Binding-site contacts:
Ligand atom C15 contacts residue LEU49 of chain 1.A at 3.6 Å (hydrophobic).
Ligand atom C25 contacts residue SER223 of chain 1.A at 3.6 Å.
Ligand atom C13 contacts residue GLU68 of chain 1.A at 3.6 Å.
Ligand atom C26 contacts residue VAL227 of chain 1.A at 3.4 Å (hydrophobic).
Ligand atom O20 contacts residue ARG226 of chain 1.A at 3.5 Å (salt-bridge).
Ligand atom C19 contacts residue SER223 of chain 1.A at 3.6 Å.
Ligand atom C25 contacts residue SER207 of chain 1.A at 3.6 Å.
Ligand atom C23 contacts residue THR222 of chain 1.A at 3.5 Å.
Ligand atom C3 contacts residue LYS204 of chain 1.A at 3.6 Å.
Ligand atom O18 contacts residue SER207 of chain 1.A at 3.0 Å (h-bond).
Ligand atom C21 contacts residue CYS228 of chain 1.A at 3.6 Å (hydrophobic).
Ligand atom O18 contacts residue GLY205 of chain 1.A at 2.7 Å (h-bond).
Ligand atom C23 contacts residue CYS203 of chain 1.A at 3.7 Å (hydrophobic).
Ligand atom C21 contacts residue SER223 of chain 1.A at 3.5 Å.
Ligand atom N27 contacts residue SER202 of chain 1.A at 3.0 Å (h-bond).
Ligand atom C25 contacts residue LYS204 of chain 1.A at 3.5 Å.
Ligand atom C24 contacts residue SER207 of chain 1.A at 3.6 Å.
Ligand atom O17 contacts residue SER207 of chain 1.A at 2.7 Å (h-bond).
Ligand atom C16 contacts residue SER207 of chain 1.A at 3.3 Å.
Ligand atom C25 contacts residue CYS203 of chain 1.A at 3.3 Å (hydrophobic).
Ligand atom C5 contacts residue ARG226 of chain 1.A at 3.5 Å.
Ligand atom C24 contacts residue CYS203 of chain 1.A at 3.3 Å (hydrophobic).
Ligand atom C12 contacts residue ASP69 of chain 1.A at 3.6 Å.
Ligand atom O18 contacts residue ASP206 of chain 1.A at 3.4 Å (salt-bridge).
Ligand atom N27 contacts residue ASP201 of chain 1.A at 3.1 Å (salt-bridge).
Ligand atom C4 contacts residue ARG226 of chain 1.A at 3.2 Å.
Ligand atom O17 contacts residue HIS65 of chain 1.A at 2.7 Å (h-bond).
Ligand atom C14 contacts residue HIS65 of chain 1.A at 3.7 Å.
Ligand atom C16 contacts residue GLY205 of chain 1.A at 3.6 Å.
Ligand atom C19 contacts residue CYS203 of chain 1.A at 3.7 Å (hydrophobic).
Ligand atom C19 contacts residue LYS204 of chain 1.A at 3.5 Å.
Ligand atom C22 contacts residue SER223 of chain 1.A at 3.7 Å.
Ligand atom C16 contacts residue HIS65 of chain 1.A at 3.6 Å.
Ligand atom C13 contacts residue ASP69 of chain 1.A at 3.5 Å.
Ligand atom O18 contacts residue LYS204 of chain 1.A at 3.7 Å.
Ligand atom C22 contacts residue SER202 of chain 1.A at 3.4 Å.
Ligand atom C12 contacts residue HIS65 of chain 1.A at 3.5 Å.
Ligand atom C26 contacts residue SER202 of chain 1.A at 3.2 Å.
Ligand atom C10 contacts residue HIS65 of chain 1.A at 3.7 Å.
Ligand atom C23 contacts residue SER202 of chain 1.A at 3.4 Å.

The small molecule below binds the protein below.
Small molecule (SMILES): NCc1cccc(-c2cccc(C(=O)Nc3ccccc3CC(=O)O)c2)c1

Sequence of chain 1.A:
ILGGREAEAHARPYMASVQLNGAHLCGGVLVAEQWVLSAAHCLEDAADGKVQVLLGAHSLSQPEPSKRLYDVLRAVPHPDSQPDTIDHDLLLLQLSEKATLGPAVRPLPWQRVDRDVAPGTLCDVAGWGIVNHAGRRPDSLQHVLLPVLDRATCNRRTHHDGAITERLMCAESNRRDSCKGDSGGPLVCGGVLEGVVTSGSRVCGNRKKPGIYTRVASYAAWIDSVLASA